Sequence of chain 1.B:
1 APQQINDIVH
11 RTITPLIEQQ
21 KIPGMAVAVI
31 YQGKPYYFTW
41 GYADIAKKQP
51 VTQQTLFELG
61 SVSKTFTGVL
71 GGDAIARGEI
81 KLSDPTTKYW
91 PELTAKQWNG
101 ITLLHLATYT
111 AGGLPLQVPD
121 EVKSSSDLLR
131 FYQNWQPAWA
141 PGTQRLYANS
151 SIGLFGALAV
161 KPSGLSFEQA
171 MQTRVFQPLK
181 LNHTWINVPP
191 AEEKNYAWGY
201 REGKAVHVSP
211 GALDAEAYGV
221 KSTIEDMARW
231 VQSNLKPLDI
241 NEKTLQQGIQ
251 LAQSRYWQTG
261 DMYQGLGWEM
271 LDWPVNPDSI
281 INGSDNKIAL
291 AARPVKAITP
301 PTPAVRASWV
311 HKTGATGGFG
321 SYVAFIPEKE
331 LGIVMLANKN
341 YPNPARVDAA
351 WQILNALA

A protein and the small-molecule ligand that binds it are described below.
Small molecule (SMILES): O=C(Cc1cccs1)NCB(O)O

Binding-site contacts:
Ligand atom C11 contacts residue ASN340 of chain 1.B at 4.0 Å.
Ligand atom O1 contacts residue GLY60 of chain 1.B at 4.0 Å.
Ligand atom O2 contacts residue LYS312 of chain 1.B at 4.3 Å.
Ligand atom O1 contacts residue ALA315 of chain 1.B at 2.9 Å (h-bond).
Ligand atom O2 contacts residue TYR147 of chain 1.B at 2.6 Å (h-bond).
Ligand atom B contacts residue ALA315 of chain 1.B at 4.2 Å.
Ligand atom C3 contacts residue SER61 of chain 1.B at 2.6 Å.
Ligand atom N4 contacts residue ALA315 of chain 1.B at 4.3 Å.
Ligand atom C9 contacts residue GLN117 of chain 1.B at 3.9 Å.
Ligand atom B contacts residue SER61 of chain 1.B at 1.6 Å.
Ligand atom C10 contacts residue GLY317 of chain 1.B at 3.9 Å.
Ligand atom N4 contacts residue ASN149 of chain 1.B at 4.2 Å.
Ligand atom O2 contacts residue SER61 of chain 1.B at 2.5 Å (h-bond).
Ligand atom B contacts residue LYS64 of chain 1.B at 3.7 Å.
Ligand atom C5 contacts residue GLN117 of chain 1.B at 3.4 Å.
Ligand atom S1 contacts residue ASN340 of chain 1.B at 4.3 Å.
Ligand atom C5 contacts residue ASN149 of chain 1.B at 3.8 Å.
Ligand atom O6 contacts residue GLN117 of chain 1.B at 3.0 Å (h-bond).
Ligand atom C11 contacts residue GLY317 of chain 1.B at 3.8 Å.
Ligand atom O1 contacts residue GLY314 of chain 1.B at 3.7 Å.
Ligand atom C10 contacts residue THR316 of chain 1.B at 4.0 Å.
Ligand atom C8 contacts residue GLN117 of chain 1.B at 4.0 Å.
Ligand atom O1 contacts residue SER61 of chain 1.B at 2.5 Å (h-bond).
Ligand atom C3 contacts residue ASN149 of chain 1.B at 3.5 Å.
Ligand atom C11 contacts residue ALA315 of chain 1.B at 4.1 Å (hydrophobic).
Ligand atom B contacts residue ASN149 of chain 1.B at 4.5 Å.
Ligand atom C3 contacts residue TYR147 of chain 1.B at 4.1 Å (hydrophobic).
Ligand atom C7 contacts residue GLN117 of chain 1.B at 3.2 Å.
Ligand atom S1 contacts residue ALA315 of chain 1.B at 3.7 Å.
Ligand atom N4 contacts residue SER61 of chain 1.B at 3.9 Å.
Ligand atom O2 contacts residue LYS64 of chain 1.B at 4.4 Å.
Ligand atom C3 contacts residue LYS64 of chain 1.B at 3.7 Å.
Ligand atom B contacts residue TYR147 of chain 1.B at 3.2 Å.
Ligand atom C3 contacts residue ALA315 of chain 1.B at 4.3 Å (hydrophobic).
Ligand atom O1 contacts residue TYR147 of chain 1.B at 4.5 Å.
Ligand atom O6 contacts residue ASN149 of chain 1.B at 2.9 Å (h-bond).
Ligand atom C11 contacts residue THR316 of chain 1.B at 3.5 Å.